This small molecule binds to this protein.
Small molecule (SMILES): CC(=O)N[C@@H]1[C@@H](O)[C@H](O)[C@@H](CO)O[C@H]1O

Binding-site contacts:
Ligand atom N2 contacts residue ASN99 of chain 1.D at 2.9 Å (h-bond).
Ligand atom C8 contacts residue ASN99 of chain 1.D at 3.8 Å.
Ligand atom C3 contacts residue ASN99 of chain 1.D at 3.9 Å.
Ligand atom C7 contacts residue ASN99 of chain 1.D at 3.5 Å.
Ligand atom O5 contacts residue ASN99 of chain 1.D at 2.5 Å (h-bond).
Ligand atom C7 contacts residue GLU102 of chain 1.D at 4.4 Å.
Ligand atom C1 contacts residue ASN99 of chain 1.D at 1.5 Å.
Ligand atom C4 contacts residue ASN99 of chain 1.D at 4.4 Å.
Ligand atom O7 contacts residue ASN99 of chain 1.D at 3.8 Å.
Ligand atom C2 contacts residue ASN99 of chain 1.D at 2.5 Å.
Ligand atom C8 contacts residue GLU102 of chain 1.D at 3.7 Å.
Ligand atom C5 contacts residue ASN99 of chain 1.D at 3.8 Å.

Sequence of chain 1.D:
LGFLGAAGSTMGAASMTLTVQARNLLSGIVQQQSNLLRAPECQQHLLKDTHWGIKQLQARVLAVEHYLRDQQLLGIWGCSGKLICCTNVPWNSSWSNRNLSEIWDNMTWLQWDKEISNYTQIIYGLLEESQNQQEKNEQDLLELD